Binding-site contacts:
Ligand atom C1 contacts residue MAN3 of chain 1.D at 4.0 Å.
Ligand atom O5 contacts residue MAN3 of chain 1.D at 4.5 Å.

A small-molecule ligand and the protein it binds are described below.
Small molecule (SMILES): OC[C@H]1O[C@H](O)[C@@H](O)[C@@H](O)[C@@H]1O